Sequence of chain 1.A:
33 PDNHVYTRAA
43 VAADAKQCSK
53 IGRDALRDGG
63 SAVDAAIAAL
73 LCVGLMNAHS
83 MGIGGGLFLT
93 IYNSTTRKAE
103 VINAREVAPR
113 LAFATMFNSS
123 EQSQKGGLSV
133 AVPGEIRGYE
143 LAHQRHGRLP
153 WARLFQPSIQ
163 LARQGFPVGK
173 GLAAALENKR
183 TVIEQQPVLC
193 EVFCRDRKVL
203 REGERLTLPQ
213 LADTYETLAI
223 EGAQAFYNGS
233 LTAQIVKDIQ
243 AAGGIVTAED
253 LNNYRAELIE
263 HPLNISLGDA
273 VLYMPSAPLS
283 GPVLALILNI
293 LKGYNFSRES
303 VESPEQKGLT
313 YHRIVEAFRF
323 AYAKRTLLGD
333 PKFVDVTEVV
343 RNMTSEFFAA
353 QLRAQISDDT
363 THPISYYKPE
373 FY

Sequence of chain 1.B:
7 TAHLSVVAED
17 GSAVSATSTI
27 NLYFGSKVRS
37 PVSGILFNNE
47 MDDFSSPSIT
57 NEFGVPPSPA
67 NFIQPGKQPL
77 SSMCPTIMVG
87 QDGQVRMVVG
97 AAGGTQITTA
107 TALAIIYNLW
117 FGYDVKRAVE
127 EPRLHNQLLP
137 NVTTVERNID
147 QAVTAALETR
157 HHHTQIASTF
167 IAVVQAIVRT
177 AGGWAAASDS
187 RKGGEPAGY

Binding-site contacts:
Ligand atom O5 contacts residue HIS159 of chain 1.B at 3.5 Å.
Ligand atom C3 contacts residue PRO365 of chain 1.A at 4.0 Å (hydrophobic).
Ligand atom C7 contacts residue ASN137 of chain 1.B at 3.4 Å.
Ligand atom O6 contacts residue THR363 of chain 1.A at 4.4 Å.
Ligand atom C7 contacts residue ILE366 of chain 1.A at 3.9 Å (hydrophobic).
Ligand atom O6 contacts residue HIS159 of chain 1.B at 3.1 Å.
Ligand atom C4 contacts residue HIS159 of chain 1.B at 4.5 Å.
Ligand atom C5 contacts residue HIS364 of chain 1.A at 3.9 Å.
Ligand atom C6 contacts residue THR363 of chain 1.A at 3.5 Å.
Ligand atom C3 contacts residue ASN137 of chain 1.B at 3.7 Å.
Ligand atom O4 contacts residue HIS364 of chain 1.A at 4.3 Å.
Ligand atom C6 contacts residue HIS159 of chain 1.B at 3.9 Å.
Ligand atom O6 contacts residue HIS157 of chain 1.B at 2.7 Å (h-bond).
Ligand atom C4 contacts residue PRO365 of chain 1.A at 4.5 Å (hydrophobic).
Ligand atom O3 contacts residue PRO365 of chain 1.A at 4.5 Å.
Ligand atom C4 contacts residue ASN137 of chain 1.B at 4.2 Å.
Ligand atom N2 contacts residue ASN137 of chain 1.B at 2.9 Å (h-bond).
Ligand atom O7 contacts residue PRO365 of chain 1.A at 3.2 Å.
Ligand atom C7 contacts residue PRO365 of chain 1.A at 4.3 Å (hydrophobic).
Ligand atom C2 contacts residue ASN137 of chain 1.B at 2.4 Å.
Ligand atom C6 contacts residue HIS157 of chain 1.B at 3.1 Å.
Ligand atom O4 contacts residue PRO365 of chain 1.A at 3.9 Å.
Ligand atom C5 contacts residue HIS159 of chain 1.B at 4.1 Å.
Ligand atom O5 contacts residue ASN137 of chain 1.B at 2.3 Å (h-bond).
Ligand atom O7 contacts residue ASN137 of chain 1.B at 3.5 Å (h-bond).
Ligand atom C1 contacts residue HIS159 of chain 1.B at 4.4 Å.
Ligand atom C6 contacts residue HIS364 of chain 1.A at 4.5 Å.
Ligand atom O5 contacts residue HIS364 of chain 1.A at 4.5 Å.
Ligand atom C5 contacts residue PRO365 of chain 1.A at 4.4 Å (hydrophobic).
Ligand atom C1 contacts residue ASN137 of chain 1.B at 1.4 Å.
Ligand atom O7 contacts residue ILE366 of chain 1.A at 2.9 Å (h-bond).
Ligand atom C8 contacts residue ILE366 of chain 1.A at 4.0 Å (hydrophobic).
Ligand atom C5 contacts residue ASN137 of chain 1.B at 3.6 Å.

A small-molecule ligand and the protein it binds are described below.
Small molecule (SMILES): CC(=O)N[C@@H]1[C@@H](O)[C@H](O)[C@@H](CO)O[C@H]1O